Binding-site contacts:
Ligand atom C5 contacts residue ASN1108 of chain 1.B at 3.7 Å.
Ligand atom C8 contacts residue ASN1108 of chain 1.B at 4.4 Å.
Ligand atom C8 contacts residue ILE1106 of chain 1.B at 3.6 Å (hydrophobic).
Ligand atom C4 contacts residue ASN1108 of chain 1.B at 4.2 Å.
Ligand atom C1 contacts residue ASN1108 of chain 1.B at 1.4 Å.
Ligand atom C2 contacts residue ASN1108 of chain 1.B at 2.5 Å.
Ligand atom O5 contacts residue ASN1108 of chain 1.B at 2.4 Å (h-bond).
Ligand atom N2 contacts residue ASN1108 of chain 1.B at 3.0 Å (h-bond).
Ligand atom C7 contacts residue ASN1108 of chain 1.B at 3.0 Å.
Ligand atom O7 contacts residue ASN1108 of chain 1.B at 2.6 Å (h-bond).
Ligand atom C3 contacts residue ASN1108 of chain 1.B at 3.8 Å.

Sequence of chain 1.B:
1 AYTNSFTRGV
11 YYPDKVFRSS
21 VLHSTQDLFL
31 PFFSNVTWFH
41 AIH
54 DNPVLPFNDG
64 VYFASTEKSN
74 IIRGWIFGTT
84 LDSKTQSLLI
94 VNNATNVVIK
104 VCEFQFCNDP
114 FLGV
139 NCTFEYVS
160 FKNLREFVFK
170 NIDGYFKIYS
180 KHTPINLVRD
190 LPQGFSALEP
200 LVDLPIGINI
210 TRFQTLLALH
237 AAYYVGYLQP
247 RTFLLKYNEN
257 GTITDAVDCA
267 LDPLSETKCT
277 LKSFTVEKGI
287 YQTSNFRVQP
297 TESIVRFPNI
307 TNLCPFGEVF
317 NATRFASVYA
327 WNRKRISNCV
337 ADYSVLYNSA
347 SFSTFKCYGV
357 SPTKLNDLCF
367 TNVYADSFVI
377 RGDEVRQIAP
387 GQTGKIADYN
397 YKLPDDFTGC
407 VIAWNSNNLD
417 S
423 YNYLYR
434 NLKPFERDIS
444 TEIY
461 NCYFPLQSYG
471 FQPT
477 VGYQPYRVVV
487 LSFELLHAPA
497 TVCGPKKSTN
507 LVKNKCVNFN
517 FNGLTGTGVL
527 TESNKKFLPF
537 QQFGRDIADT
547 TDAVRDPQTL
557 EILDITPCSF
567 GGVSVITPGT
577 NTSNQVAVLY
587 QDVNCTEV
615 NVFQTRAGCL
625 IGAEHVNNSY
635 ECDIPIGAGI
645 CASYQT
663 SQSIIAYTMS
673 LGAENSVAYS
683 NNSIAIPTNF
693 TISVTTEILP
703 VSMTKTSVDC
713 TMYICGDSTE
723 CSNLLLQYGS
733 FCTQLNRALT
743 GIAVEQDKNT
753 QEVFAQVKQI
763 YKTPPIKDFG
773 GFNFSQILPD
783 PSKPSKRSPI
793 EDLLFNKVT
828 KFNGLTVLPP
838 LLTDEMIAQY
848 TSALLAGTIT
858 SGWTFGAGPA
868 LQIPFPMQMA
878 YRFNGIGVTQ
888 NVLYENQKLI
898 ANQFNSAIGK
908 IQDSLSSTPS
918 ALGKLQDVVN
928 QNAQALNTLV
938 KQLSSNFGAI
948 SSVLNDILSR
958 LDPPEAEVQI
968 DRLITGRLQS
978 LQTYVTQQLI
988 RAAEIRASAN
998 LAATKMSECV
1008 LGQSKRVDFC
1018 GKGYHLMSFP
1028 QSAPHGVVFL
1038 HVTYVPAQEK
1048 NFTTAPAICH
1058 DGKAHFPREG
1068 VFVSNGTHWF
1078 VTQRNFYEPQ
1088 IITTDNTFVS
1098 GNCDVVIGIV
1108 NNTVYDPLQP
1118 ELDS

A small-molecule ligand and the protein it binds are described below.
Small molecule (SMILES): CC(=O)N[C@@H]1[C@@H](O)[C@H](O)[C@@H](CO)O[C@H]1O